This protein binds this small molecule.
Small molecule (SMILES): C[C@@H]1O[C@H](OP(=O)(O)OP(=O)(O)OC[C@H]2O[C@@H](n3cnc4c(=O)[nH]c(N)nc43)[C@H](O)[C@@H]2O)[C@@H](O)[C@H](O)[C@@H]1O

Sequence of chain 1.A:
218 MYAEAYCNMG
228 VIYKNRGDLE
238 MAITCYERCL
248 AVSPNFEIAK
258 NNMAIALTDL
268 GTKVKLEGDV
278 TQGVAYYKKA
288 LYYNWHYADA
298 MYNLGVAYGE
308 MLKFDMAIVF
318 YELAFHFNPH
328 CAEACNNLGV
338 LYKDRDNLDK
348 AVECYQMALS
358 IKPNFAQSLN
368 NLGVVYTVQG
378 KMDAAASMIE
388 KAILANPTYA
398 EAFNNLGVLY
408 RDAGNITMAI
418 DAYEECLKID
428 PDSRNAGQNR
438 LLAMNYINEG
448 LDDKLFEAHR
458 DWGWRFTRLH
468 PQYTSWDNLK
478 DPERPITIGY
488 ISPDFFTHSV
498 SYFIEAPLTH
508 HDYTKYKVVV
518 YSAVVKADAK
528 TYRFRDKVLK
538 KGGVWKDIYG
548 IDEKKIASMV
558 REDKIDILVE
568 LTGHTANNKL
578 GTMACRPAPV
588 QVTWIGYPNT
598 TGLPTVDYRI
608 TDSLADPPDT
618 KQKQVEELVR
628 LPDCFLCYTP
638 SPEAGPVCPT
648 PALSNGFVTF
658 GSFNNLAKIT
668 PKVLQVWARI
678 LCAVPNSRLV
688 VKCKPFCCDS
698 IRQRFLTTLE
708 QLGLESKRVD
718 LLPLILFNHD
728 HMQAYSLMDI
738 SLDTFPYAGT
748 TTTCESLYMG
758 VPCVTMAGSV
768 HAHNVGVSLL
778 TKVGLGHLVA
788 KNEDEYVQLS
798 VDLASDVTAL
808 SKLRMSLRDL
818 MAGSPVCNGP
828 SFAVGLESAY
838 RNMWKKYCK

Binding-site contacts:
Ligand atom C5A contacts residue SER496 of chain 1.A at 3.5 Å.
Ligand atom C2 contacts residue ILE722 of chain 1.A at 2.8 Å (hydrophobic).
Ligand atom O6 contacts residue LEU721 of chain 1.A at 3.4 Å.
Ligand atom C4 contacts residue HIS728 of chain 1.A at 3.6 Å.
Ligand atom C2' contacts residue GLU752 of chain 1.A at 3.8 Å.
Ligand atom C6A contacts residue ILE592 of chain 1.A at 3.7 Å (hydrophobic).
Ligand atom C6 contacts residue ILE722 of chain 1.A at 3.6 Å (hydrophobic).
Ligand atom O2X contacts residue LYS665 of chain 1.A at 2.5 Å (salt-bridge).
Ligand atom O1P contacts residue ASN662 of chain 1.A at 2.8 Å (h-bond).
Ligand atom O3P contacts residue THR749 of chain 1.A at 3.6 Å.
Ligand atom O5 contacts residue THR747 of chain 1.A at 3.4 Å (h-bond).
Ligand atom N2 contacts residue LEU723 of chain 1.A at 3.4 Å (h-bond).
Ligand atom O2 contacts residue TYR744 of chain 1.A at 2.8 Å (h-bond).
Ligand atom O6 contacts residue LYS689 of chain 1.A at 2.4 Å (salt-bridge).
Ligand atom N1 contacts residue ILE722 of chain 1.A at 2.3 Å (h-bond).
Ligand atom C5 contacts residue HIS728 of chain 1.A at 3.6 Å.
Ligand atom N9 contacts residue HIS728 of chain 1.A at 3.6 Å.
Ligand atom C2A contacts residue TYR744 of chain 1.A at 3.6 Å (hydrophobic).
Ligand atom O6 contacts residue ILE722 of chain 1.A at 3.1 Å (h-bond).
Ligand atom O3 contacts residue TYR744 of chain 1.A at 2.6 Å (h-bond).
Ligand atom O2P contacts residue THR748 of chain 1.A at 3.7 Å.
Ligand atom N2 contacts residue ILE722 of chain 1.A at 2.7 Å (h-bond).
Ligand atom C3 contacts residue TYR744 of chain 1.A at 3.3 Å (hydrophobic).
Ligand atom O2' contacts residue GLU752 of chain 1.A at 3.8 Å.
Ligand atom O5 contacts residue SER496 of chain 1.A at 3.1 Å (h-bond).
Ligand atom O3 contacts residue PRO595 of chain 1.A at 3.3 Å.
Ligand atom N7 contacts residue HIS728 of chain 1.A at 3.3 Å (h-bond).
Ligand atom N7 contacts residue LYS689 of chain 1.A at 3.2 Å (salt-bridge).
Ligand atom C6A contacts residue SER496 of chain 1.A at 3.3 Å.
Ligand atom O4 contacts residue THR747 of chain 1.A at 2.6 Å (h-bond).
Ligand atom C6A contacts residue VAL497 of chain 1.A at 3.7 Å (hydrophobic).
Ligand atom O2X contacts residue ASN662 of chain 1.A at 3.4 Å (h-bond).
Ligand atom O3' contacts residue GLU752 of chain 1.A at 3.1 Å (salt-bridge).
Ligand atom O3' contacts residue THR748 of chain 1.A at 3.0 Å.
Ligand atom P1 contacts residue LYS665 of chain 1.A at 3.6 Å.
Ligand atom O2 contacts residue LYS665 of chain 1.A at 3.4 Å (salt-bridge).
Ligand atom O1 contacts residue THR748 of chain 1.A at 3.8 Å.
Ligand atom C6 contacts residue LYS689 of chain 1.A at 3.3 Å.
Ligand atom C8 contacts residue HIS728 of chain 1.A at 3.2 Å.
Ligand atom C5 contacts residue LYS689 of chain 1.A at 3.5 Å.